The small molecule below binds the protein below.
Small molecule (SMILES): OC[C@H]1O[C@@H](Sc2ccc3ccccc3c2)[C@H](O)[C@@H](O)[C@H]1O

Binding-site contacts:
Ligand atom C3 contacts residue THR104 of chain 1.D at 3.9 Å.
Ligand atom O6 contacts residue VAL101 of chain 1.D at 4.1 Å.
Ligand atom C4 contacts residue THR104 of chain 1.D at 3.2 Å.
Ligand atom O2 contacts residue TYR36 of chain 1.D at 3.8 Å.
Ligand atom O3 contacts residue THR104 of chain 1.D at 3.2 Å (h-bond).
Ligand atom O3 contacts residue CA1 of chain 1.K at 2.5 Å.
Ligand atom O5 contacts residue TYR36 of chain 1.D at 3.7 Å.
Ligand atom C2 contacts residue ASN107 of chain 1.D at 3.7 Å.
Ligand atom C3 contacts residue CA1 of chain 1.K at 3.4 Å.
Ligand atom O4 contacts residue CA1 of chain 1.K at 2.4 Å.
Ligand atom C7 contacts residue HIS50 of chain 1.D at 3.6 Å.
Ligand atom O2 contacts residue ASN107 of chain 1.D at 2.9 Å (h-bond).
Ligand atom O6 contacts residue CYS62 of chain 1.D at 4.2 Å.
Ligand atom C6 contacts residue ASP100 of chain 1.D at 3.3 Å.
Ligand atom C3 contacts residue ASN107 of chain 1.D at 3.9 Å.
Ligand atom C6 contacts residue HIS50 of chain 1.D at 3.8 Å.
Ligand atom O2 contacts residue GLY37 of chain 1.D at 4.0 Å.
Ligand atom C5 contacts residue ASP100 of chain 1.D at 4.1 Å.
Ligand atom C80 contacts residue HIS50 of chain 1.D at 4.1 Å.
Ligand atom C6 contacts residue VAL101 of chain 1.D at 3.9 Å (hydrophobic).
Ligand atom C9 contacts residue HIS50 of chain 1.D at 4.0 Å.
Ligand atom C2 contacts residue TYR36 of chain 1.D at 3.4 Å (hydrophobic).
Ligand atom O3 contacts residue TYR36 of chain 1.D at 3.6 Å (h-bond).
Ligand atom O6 contacts residue HIS50 of chain 1.D at 2.8 Å (h-bond).
Ligand atom C2 contacts residue CA1 of chain 1.K at 3.9 Å.
Ligand atom C4 contacts residue TYR36 of chain 1.D at 3.9 Å (hydrophobic).
Ligand atom O3 contacts residue ASN107 of chain 1.D at 2.9 Å (h-bond).
Ligand atom C8 contacts residue HIS50 of chain 1.D at 3.6 Å.
Ligand atom C4 contacts residue CA1 of chain 1.K at 3.3 Å.
Ligand atom O5 contacts residue HIS50 of chain 1.D at 3.5 Å (h-bond).
Ligand atom O4 contacts residue TYR36 of chain 1.D at 2.9 Å (h-bond).
Ligand atom S1 contacts residue PRO38 of chain 1.D at 4.1 Å.
Ligand atom O4 contacts residue THR104 of chain 1.D at 3.4 Å (h-bond).
Ligand atom C1 contacts residue TYR36 of chain 1.D at 4.2 Å (hydrophobic).
Ligand atom S1 contacts residue HIS50 of chain 1.D at 4.2 Å.
Ligand atom S1 contacts residue TYR36 of chain 1.D at 3.8 Å.
Ligand atom O4 contacts residue ASP100 of chain 1.D at 2.9 Å (salt-bridge).
Ligand atom C4 contacts residue ASP100 of chain 1.D at 3.6 Å.
Ligand atom C6 contacts residue CYS62 of chain 1.D at 4.1 Å (hydrophobic).
Ligand atom C3 contacts residue TYR36 of chain 1.D at 3.9 Å (hydrophobic).

Sequence of chain 1.D:
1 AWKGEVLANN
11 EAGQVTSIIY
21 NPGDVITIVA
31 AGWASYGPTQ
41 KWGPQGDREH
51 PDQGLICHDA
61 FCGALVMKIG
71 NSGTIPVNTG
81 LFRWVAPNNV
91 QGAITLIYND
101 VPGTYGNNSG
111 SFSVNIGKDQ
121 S